A small-molecule ligand and the protein it binds are described below.
Small molecule (SMILES): CC(=O)N[C@@H]1[C@@H](O)[C@H](O)[C@@H](CO)O[C@H]1O

Sequence of chain 1.A:
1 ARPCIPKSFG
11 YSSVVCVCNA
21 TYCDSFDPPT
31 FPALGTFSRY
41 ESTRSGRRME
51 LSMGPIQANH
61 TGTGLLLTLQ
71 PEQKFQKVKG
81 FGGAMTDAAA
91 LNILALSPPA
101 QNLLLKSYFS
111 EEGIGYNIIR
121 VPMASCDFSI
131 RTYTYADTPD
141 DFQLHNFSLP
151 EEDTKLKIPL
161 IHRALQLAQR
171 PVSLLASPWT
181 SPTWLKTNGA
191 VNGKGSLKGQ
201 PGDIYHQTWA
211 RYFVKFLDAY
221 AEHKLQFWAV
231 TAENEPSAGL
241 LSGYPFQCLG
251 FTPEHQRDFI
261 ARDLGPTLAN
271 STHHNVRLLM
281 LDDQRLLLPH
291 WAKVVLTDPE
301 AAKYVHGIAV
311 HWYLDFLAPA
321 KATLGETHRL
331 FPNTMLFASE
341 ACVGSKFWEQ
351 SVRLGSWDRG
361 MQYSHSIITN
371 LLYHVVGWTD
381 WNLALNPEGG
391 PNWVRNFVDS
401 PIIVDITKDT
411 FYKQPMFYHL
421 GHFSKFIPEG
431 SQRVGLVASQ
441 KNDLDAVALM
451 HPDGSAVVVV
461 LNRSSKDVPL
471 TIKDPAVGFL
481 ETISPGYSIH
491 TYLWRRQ

Binding-site contacts:
Ligand atom O7 contacts residue ASN146 of chain 1.A at 3.5 Å (h-bond).
Ligand atom O5 contacts residue ASN146 of chain 1.A at 2.4 Å (h-bond).
Ligand atom C7 contacts residue THR138 of chain 1.A at 4.3 Å.
Ligand atom C3 contacts residue ASN146 of chain 1.A at 3.9 Å.
Ligand atom C2 contacts residue ASN146 of chain 1.A at 2.6 Å.
Ligand atom N2 contacts residue ASN146 of chain 1.A at 3.0 Å (h-bond).
Ligand atom C8 contacts residue THR138 of chain 1.A at 3.8 Å.
Ligand atom C1 contacts residue ASN146 of chain 1.A at 1.5 Å.
Ligand atom O5 contacts residue HIS145 of chain 1.A at 4.1 Å.
Ligand atom C6 contacts residue HIS145 of chain 1.A at 4.3 Å.
Ligand atom C4 contacts residue ASN146 of chain 1.A at 4.3 Å.
Ligand atom C7 contacts residue ASN146 of chain 1.A at 3.5 Å.
Ligand atom C5 contacts residue ASN146 of chain 1.A at 3.7 Å.